Binding-site contacts:
Ligand atom O3A contacts residue HIS40 of chain 1.A at 2.9 Å (h-bond).
Ligand atom O2A contacts residue HIS40 of chain 1.A at 3.6 Å.
Ligand atom PB contacts residue MG1 of chain 1.E at 3.5 Å.
Ligand atom O1B contacts residue LYS153 of chain 1.A at 2.8 Å (salt-bridge).
Ligand atom C2' contacts residue ASP154 of chain 1.A at 3.3 Å.
Ligand atom PA contacts residue MG1 of chain 1.E at 3.5 Å.
Ligand atom PG contacts residue ARG191 of chain 1.A at 3.6 Å.
Ligand atom O2G contacts residue ARG191 of chain 1.A at 2.9 Å (salt-bridge).
Ligand atom N7 contacts residue LYS153 of chain 1.A at 3.1 Å (salt-bridge).
Ligand atom O3' contacts residue LEU43 of chain 1.A at 3.6 Å.
Ligand atom O2' contacts residue GLY151 of chain 1.A at 3.1 Å (h-bond).
Ligand atom O2B contacts residue HIS37 of chain 1.A at 3.2 Å (h-bond).
Ligand atom O2A contacts residue MET33 of chain 1.A at 2.8 Å (h-bond).
Ligand atom O2A contacts residue MG1 of chain 1.E at 2.9 Å.
Ligand atom N1 contacts residue GLY180 of chain 1.A at 2.9 Å (h-bond).
Ligand atom N7 contacts residue LEU188 of chain 1.A at 3.5 Å (h-bond).
Ligand atom C8 contacts residue LYS153 of chain 1.A at 3.5 Å.
Ligand atom N1 contacts residue THR179 of chain 1.A at 3.4 Å.
Ligand atom O2G contacts residue SER190 of chain 1.A at 3.1 Å (h-bond).
Ligand atom N6 contacts residue GLY180 of chain 1.A at 3.0 Å (h-bond).
Ligand atom C2 contacts residue GLY39 of chain 1.A at 3.6 Å.
Ligand atom N7 contacts residue HIS37 of chain 1.A at 3.6 Å.
Ligand atom O3' contacts residue PHE150 of chain 1.A at 3.4 Å.
Ligand atom N3 contacts residue LEU43 of chain 1.A at 3.4 Å.
Ligand atom O1A contacts residue ALA1 of chain 1.D at 3.0 Å (h-bond).
Ligand atom O2' contacts residue ASP154 of chain 1.A at 2.7 Å (salt-bridge).
Ligand atom O4' contacts residue LEU43 of chain 1.A at 3.5 Å.
Ligand atom C5' contacts residue PRO31 of chain 1.A at 3.5 Å (hydrophobic).
Ligand atom O2B contacts residue LYS153 of chain 1.A at 3.6 Å (salt-bridge).
Ligand atom N3B contacts residue MG1 of chain 1.E at 2.8 Å.
Ligand atom O2B contacts residue SER190 of chain 1.A at 3.0 Å (h-bond).
Ligand atom N3 contacts residue GLY151 of chain 1.A at 3.5 Å.
Ligand atom O3' contacts residue GLY151 of chain 1.A at 3.1 Å (h-bond).
Ligand atom O3G contacts residue ARG191 of chain 1.A at 2.7 Å (salt-bridge).
Ligand atom O3A contacts residue MG1 of chain 1.E at 3.2 Å.
Ligand atom O2G contacts residue SER189 of chain 1.A at 3.0 Å (h-bond).
Ligand atom O4' contacts residue HIS40 of chain 1.A at 3.4 Å.
Ligand atom O1A contacts residue MET33 of chain 1.A at 3.5 Å.
Ligand atom O2B contacts residue SER189 of chain 1.A at 3.6 Å.
Ligand atom N6 contacts residue LEU188 of chain 1.A at 2.8 Å (h-bond).

A protein and the small-molecule ligand that binds it are described below.
Small molecule (SMILES): Nc1ncnc2c1ncn2[C@@H]1O[C@H](CO[P](=O)(O)O[P](=O)(O)NP(=O)(O)O)[C@@H](O)[C@H]1O

Sequence of chain 1.A:
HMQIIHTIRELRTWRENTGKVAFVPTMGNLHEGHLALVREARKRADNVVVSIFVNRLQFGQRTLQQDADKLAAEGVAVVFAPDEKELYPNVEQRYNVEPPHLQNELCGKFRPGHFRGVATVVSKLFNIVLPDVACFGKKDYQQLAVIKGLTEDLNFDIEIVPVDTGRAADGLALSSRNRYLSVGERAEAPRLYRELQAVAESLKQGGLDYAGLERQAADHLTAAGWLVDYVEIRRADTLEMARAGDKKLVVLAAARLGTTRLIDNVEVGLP